Sequence of chain 2.A:
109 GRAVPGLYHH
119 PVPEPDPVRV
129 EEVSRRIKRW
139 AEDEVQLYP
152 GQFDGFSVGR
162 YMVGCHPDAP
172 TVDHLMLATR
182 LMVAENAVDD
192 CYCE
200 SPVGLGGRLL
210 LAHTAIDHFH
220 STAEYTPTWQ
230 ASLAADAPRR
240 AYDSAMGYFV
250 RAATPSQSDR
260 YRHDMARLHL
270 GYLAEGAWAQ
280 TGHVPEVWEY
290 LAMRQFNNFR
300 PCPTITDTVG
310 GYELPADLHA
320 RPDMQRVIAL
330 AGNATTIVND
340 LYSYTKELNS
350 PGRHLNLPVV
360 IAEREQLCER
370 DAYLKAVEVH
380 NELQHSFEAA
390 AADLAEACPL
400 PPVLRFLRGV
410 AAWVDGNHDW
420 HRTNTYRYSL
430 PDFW

Binding-site contacts:
Ligand atom O1A contacts residue ASN338 of chain 2.A at 3.3 Å (h-bond).
Ligand atom O2B contacts residue ARG293 of chain 2.A at 3.5 Å (salt-bridge).
Ligand atom O2A contacts residue TYR427 of chain 2.A at 4.0 Å.
Ligand atom O2B contacts residue GLU346 of chain 2.A at 3.1 Å (salt-bridge).
Ligand atom C8 contacts residue GLU186 of chain 2.A at 2.9 Å.
Ligand atom O1B contacts residue MG1 of chain 2.B at 3.6 Å.
Ligand atom O3B contacts residue ASP190 of chain 2.A at 3.3 Å (salt-bridge).
Ligand atom S1 contacts residue ARG293 of chain 2.A at 3.5 Å (salt-bridge).
Ligand atom O2A contacts residue MG1 of chain 2.B at 2.1 Å.
Ligand atom PB contacts residue MG1 of chain 2.B at 3.3 Å.
Ligand atom O2B contacts residue MG1 of chain 2.B at 2.1 Å.
Ligand atom O3B contacts residue MG1 of chain 2.C at 2.2 Å.
Ligand atom C9 contacts residue GLU186 of chain 2.A at 3.2 Å.
Ligand atom PB contacts residue ASN338 of chain 2.A at 3.6 Å.
Ligand atom C4 contacts residue ASN296 of chain 2.A at 3.9 Å.
Ligand atom C1 contacts residue PHE298 of chain 2.A at 3.4 Å (hydrophobic).
Ligand atom C5 contacts residue ASN297 of chain 2.A at 3.0 Å.
Ligand atom PA contacts residue ARG426 of chain 2.A at 3.7 Å.
Ligand atom O3A contacts residue ARG426 of chain 2.A at 3.2 Å (salt-bridge).
Ligand atom C5 contacts residue LEU267 of chain 2.A at 3.6 Å (hydrophobic).
Ligand atom C10 contacts residue PHE298 of chain 2.A at 3.6 Å (hydrophobic).
Ligand atom O2A contacts residue SER342 of chain 2.A at 3.1 Å.
Ligand atom C4 contacts residue LEU267 of chain 2.A at 3.6 Å (hydrophobic).
Ligand atom PA contacts residue MG1 of chain 2.B at 3.2 Å.
Ligand atom O2A contacts residue GLU346 of chain 2.A at 3.1 Å (salt-bridge).
Ligand atom C8 contacts residue CYS301 of chain 2.A at 3.4 Å (hydrophobic).
Ligand atom O2A contacts residue ASN338 of chain 2.A at 3.0 Å (h-bond).
Ligand atom O1A contacts residue TYR427 of chain 2.A at 2.6 Å (h-bond).
Ligand atom C7 contacts residue CYS301 of chain 2.A at 3.8 Å (hydrophobic).
Ligand atom PA contacts residue TYR427 of chain 2.A at 3.9 Å.
Ligand atom O1A contacts residue ARG426 of chain 2.A at 2.9 Å (salt-bridge).
Ligand atom PB contacts residue MG1 of chain 2.C at 3.6 Å.
Ligand atom O2B contacts residue ASN338 of chain 2.A at 3.1 Å (h-bond).
Ligand atom O3A contacts residue LYS345 of chain 2.A at 2.8 Å.
Ligand atom C9 contacts residue CYS301 of chain 2.A at 3.7 Å (hydrophobic).
Ligand atom S1 contacts residue ASN338 of chain 2.A at 3.4 Å (h-bond).
Ligand atom C7 contacts residue GLU186 of chain 2.A at 3.5 Å.
Ligand atom C6 contacts residue PHE298 of chain 2.A at 3.9 Å (hydrophobic).
Ligand atom PA contacts residue ASN338 of chain 2.A at 3.6 Å.
Ligand atom C10 contacts residue ASN297 of chain 2.A at 3.7 Å.

A protein and the small-molecule ligand that binds it are described below.
Small molecule (SMILES): CC(C)=CCCC(C)=CCS[P](=O)(O)OP(=O)(O)O